A small-molecule ligand and the protein it binds are described below.
Small molecule (SMILES): N[C@H](C=O)C[C@]1(ON2[C@@H]3CCC[C@H]2CC(=O)C3)c2ccccc2N[C@@H]1O

Sequence of chain 1.A:
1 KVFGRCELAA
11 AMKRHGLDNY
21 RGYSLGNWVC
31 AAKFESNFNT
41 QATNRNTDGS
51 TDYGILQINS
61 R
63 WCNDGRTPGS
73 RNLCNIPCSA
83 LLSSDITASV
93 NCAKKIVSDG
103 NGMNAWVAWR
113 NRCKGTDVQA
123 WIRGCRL

Binding-site contacts:
Ligand atom C11 contacts residue ARG73 of chain 1.A at 3.5 Å.
Ligand atom N21 contacts residue ARG73 of chain 1.A at 4.0 Å.
Ligand atom N21 contacts residue SER60 of chain 1.A at 3.4 Å.
Ligand atom C23 contacts residue ARG61 of chain 1.A at 3.7 Å.
Ligand atom C12 contacts residue ARG61 of chain 1.A at 3.9 Å.
Ligand atom C1 contacts residue TRP63 of chain 1.A at 4.1 Å (hydrophobic).
Ligand atom C8 contacts residue TRP63 of chain 1.A at 3.6 Å (hydrophobic).
Ligand atom C2 contacts residue ARG61 of chain 1.A at 3.9 Å.
Ligand atom O25 contacts residue TRP63 of chain 1.A at 2.1 Å (h-bond).
Ligand atom C8 contacts residue ASP101 of chain 1.A at 3.4 Å.
Ligand atom C24 contacts residue ARG73 of chain 1.A at 3.2 Å.
Ligand atom O49 contacts residue ASN59 of chain 1.A at 3.4 Å (h-bond).
Ligand atom C11 contacts residue ARG61 of chain 1.A at 3.8 Å.
Ligand atom O25 contacts residue ASN74 of chain 1.A at 3.6 Å (h-bond).
Ligand atom C7 contacts residue ASP101 of chain 1.A at 3.8 Å.
Ligand atom N21 contacts residue ARG61 of chain 1.A at 1.3 Å.
Ligand atom O19 contacts residue ARG61 of chain 1.A at 3.9 Å.
Ligand atom C17 contacts residue ARG73 of chain 1.A at 3.5 Å.
Ligand atom C24 contacts residue LEU75 of chain 1.A at 3.9 Å (hydrophobic).
Ligand atom C13 contacts residue ARG61 of chain 1.A at 3.5 Å.
Ligand atom O25 contacts residue ARG73 of chain 1.A at 3.3 Å (salt-bridge).
Ligand atom O49 contacts residue ARG61 of chain 1.A at 3.9 Å.
Ligand atom C9 contacts residue TRP63 of chain 1.A at 3.4 Å (hydrophobic).
Ligand atom C1 contacts residue ARG61 of chain 1.A at 4.0 Å.
Ligand atom C22 contacts residue ARG61 of chain 1.A at 2.5 Å.
Ligand atom C22 contacts residue ARG73 of chain 1.A at 3.9 Å.
Ligand atom C24 contacts residue ARG61 of chain 1.A at 3.4 Å.
Ligand atom O20 contacts residue ARG73 of chain 1.A at 3.3 Å.
Ligand atom C22 contacts residue TRP63 of chain 1.A at 2.5 Å (hydrophobic).
Ligand atom C24 contacts residue TRP63 of chain 1.A at 1.3 Å (hydrophobic).
Ligand atom C24 contacts residue CYS64 of chain 1.A at 3.8 Å (hydrophobic).
Ligand atom C9 contacts residue LEU75 of chain 1.A at 4.0 Å (hydrophobic).
Ligand atom O25 contacts residue LEU75 of chain 1.A at 2.9 Å (h-bond).
Ligand atom C24 contacts residue ASN74 of chain 1.A at 4.1 Å.
Ligand atom N21 contacts residue ASN59 of chain 1.A at 3.8 Å.
Ligand atom N21 contacts residue TRP63 of chain 1.A at 3.0 Å (h-bond).
Ligand atom C23 contacts residue TRP63 of chain 1.A at 3.1 Å (hydrophobic).
Ligand atom C24 contacts residue ASN59 of chain 1.A at 4.2 Å.
Ligand atom C5 contacts residue TRP63 of chain 1.A at 4.0 Å (hydrophobic).
Ligand atom O49 contacts residue TRP63 of chain 1.A at 3.7 Å.